This protein binds this small molecule.
Small molecule (SMILES): CC(=O)N[C@@H]1[C@@H](O)[C@H](O)[C@@H](CO)O[C@H]1O

Binding-site contacts:
Ligand atom O5 contacts residue THR162 of chain 1.A at 4.4 Å.
Ligand atom O6 contacts residue ASP163 of chain 1.A at 4.3 Å.
Ligand atom C2 contacts residue ASN160 of chain 1.A at 2.5 Å.
Ligand atom C8 contacts residue ASN160 of chain 1.A at 4.4 Å.
Ligand atom O6 contacts residue THR162 of chain 1.A at 3.5 Å.
Ligand atom C3 contacts residue ASN160 of chain 1.A at 3.8 Å.
Ligand atom C6 contacts residue THR162 of chain 1.A at 4.3 Å.
Ligand atom N2 contacts residue ASN160 of chain 1.A at 2.9 Å (h-bond).
Ligand atom C1 contacts residue ASN160 of chain 1.A at 1.4 Å.
Ligand atom C1 contacts residue THR162 of chain 1.A at 4.5 Å.
Ligand atom C4 contacts residue ASN160 of chain 1.A at 4.2 Å.
Ligand atom O5 contacts residue ASP163 of chain 1.A at 4.1 Å.
Ligand atom C5 contacts residue THR162 of chain 1.A at 4.2 Å.
Ligand atom O5 contacts residue ASN160 of chain 1.A at 2.4 Å (h-bond).
Ligand atom O7 contacts residue ASN160 of chain 1.A at 3.3 Å (h-bond).
Ligand atom C5 contacts residue ASN160 of chain 1.A at 3.7 Å.
Ligand atom C7 contacts residue ASN160 of chain 1.A at 3.3 Å.

Sequence of chain 1.A:
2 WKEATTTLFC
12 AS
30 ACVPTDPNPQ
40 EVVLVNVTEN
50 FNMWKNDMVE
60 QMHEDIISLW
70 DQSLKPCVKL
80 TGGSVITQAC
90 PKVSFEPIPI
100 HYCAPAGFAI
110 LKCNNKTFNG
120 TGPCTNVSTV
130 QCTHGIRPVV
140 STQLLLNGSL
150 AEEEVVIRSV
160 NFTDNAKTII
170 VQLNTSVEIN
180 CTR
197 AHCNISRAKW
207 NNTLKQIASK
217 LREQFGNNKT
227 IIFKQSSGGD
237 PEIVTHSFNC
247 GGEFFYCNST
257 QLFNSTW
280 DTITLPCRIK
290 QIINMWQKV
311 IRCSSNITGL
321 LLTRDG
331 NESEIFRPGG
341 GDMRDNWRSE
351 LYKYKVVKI